Sequence of chain 1.C:
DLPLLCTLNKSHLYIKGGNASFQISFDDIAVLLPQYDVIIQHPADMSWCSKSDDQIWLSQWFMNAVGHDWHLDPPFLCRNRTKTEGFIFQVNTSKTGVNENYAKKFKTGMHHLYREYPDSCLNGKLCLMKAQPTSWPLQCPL

Binding-site contacts:
Ligand atom C7 contacts residue VAL41 of chain 1.C at 4.1 Å (hydrophobic).
Ligand atom C5 contacts residue TRP51 of chain 1.C at 4.2 Å (hydrophobic).
Ligand atom C1 contacts residue TRP51 of chain 1.C at 3.8 Å (hydrophobic).
Ligand atom O5 contacts residue THR85 of chain 1.C at 3.1 Å (h-bond).
Ligand atom C3 contacts residue ASN83 of chain 1.C at 3.8 Å.
Ligand atom C8 contacts residue TRP51 of chain 1.C at 4.2 Å (hydrophobic).
Ligand atom O5 contacts residue ASN83 of chain 1.C at 2.4 Å (h-bond).
Ligand atom C3 contacts residue TRP51 of chain 1.C at 3.8 Å (hydrophobic).
Ligand atom C5 contacts residue ASN83 of chain 1.C at 3.7 Å.
Ligand atom C1 contacts residue ASN83 of chain 1.C at 1.4 Å.
Ligand atom C6 contacts residue THR85 of chain 1.C at 4.2 Å.
Ligand atom O3 contacts residue TRP51 of chain 1.C at 4.4 Å.
Ligand atom O7 contacts residue ASN83 of chain 1.C at 4.5 Å.
Ligand atom O6 contacts residue THR85 of chain 1.C at 3.8 Å.
Ligand atom C7 contacts residue ASN83 of chain 1.C at 3.9 Å.
Ligand atom N2 contacts residue VAL41 of chain 1.C at 4.3 Å.
Ligand atom C2 contacts residue ASN83 of chain 1.C at 2.5 Å.
Ligand atom C4 contacts residue ASN83 of chain 1.C at 4.2 Å.
Ligand atom C8 contacts residue VAL41 of chain 1.C at 3.6 Å (hydrophobic).
Ligand atom C2 contacts residue TRP51 of chain 1.C at 4.1 Å (hydrophobic).
Ligand atom N2 contacts residue ASN83 of chain 1.C at 2.9 Å (h-bond).
Ligand atom N2 contacts residue TRP51 of chain 1.C at 3.7 Å.
Ligand atom C5 contacts residue THR85 of chain 1.C at 4.0 Å.
Ligand atom C1 contacts residue THR85 of chain 1.C at 3.7 Å.

This protein binds this small molecule.
Small molecule (SMILES): CC(=O)N[C@@H]1[C@@H](O)[C@H](O)[C@@H](CO)O[C@H]1O